The protein below binds the small molecule below.
Small molecule (SMILES): CCCCC(=O)O

Sequence of chain 1.D:
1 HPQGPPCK

Binding-site contacts:
Ligand atom C2 contacts residue PRO2 of chain 1.D at 3.9 Å (hydrophobic).
Ligand atom C2 contacts residue HIS1 of chain 1.D at 1.3 Å.
Ligand atom C4 contacts residue HIS1 of chain 1.D at 3.5 Å.
Ligand atom O1 contacts residue PRO2 of chain 1.D at 3.5 Å (h-bond).
Ligand atom C4 contacts residue CYS7 of chain 1.D at 3.1 Å (hydrophobic).
Ligand atom O1 contacts residue HIS1 of chain 1.D at 2.2 Å (h-bond).
Ligand atom C6 contacts residue CYS7 of chain 1.D at 1.8 Å (hydrophobic).
Ligand atom C5 contacts residue HIS1 of chain 1.D at 4.2 Å.
Ligand atom C5 contacts residue CYS7 of chain 1.D at 2.8 Å (hydrophobic).
Ligand atom C3 contacts residue HIS1 of chain 1.D at 2.4 Å.